Sequence of chain 42.E:
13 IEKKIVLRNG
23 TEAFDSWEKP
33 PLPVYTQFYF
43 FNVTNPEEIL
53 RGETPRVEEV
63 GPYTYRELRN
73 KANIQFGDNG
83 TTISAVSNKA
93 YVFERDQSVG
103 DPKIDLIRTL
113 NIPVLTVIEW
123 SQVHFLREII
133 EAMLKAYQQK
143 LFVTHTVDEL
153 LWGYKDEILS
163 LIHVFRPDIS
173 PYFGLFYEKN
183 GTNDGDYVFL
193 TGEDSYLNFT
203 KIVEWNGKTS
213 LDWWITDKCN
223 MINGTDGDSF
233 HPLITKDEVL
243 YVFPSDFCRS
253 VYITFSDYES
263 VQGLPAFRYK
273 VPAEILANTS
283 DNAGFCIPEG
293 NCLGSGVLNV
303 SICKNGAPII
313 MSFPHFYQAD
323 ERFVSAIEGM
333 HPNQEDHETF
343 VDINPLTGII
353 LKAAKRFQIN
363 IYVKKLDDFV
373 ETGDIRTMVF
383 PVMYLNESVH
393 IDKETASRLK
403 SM

This protein binds this small molecule.
Small molecule (SMILES): CC(=O)N[C@H]1[C@H](O[C@H]2[C@H](O)[C@@H](NC(C)=O)CO[C@@H]2CO)O[C@H](CO)[C@@H](O[C@@H]2O[C@H](CO[C@H]3O[C@H](CO)[C@@H](O)[C@H](O)[C@@H]3O)[C@@H](O)[C@H](O[C@H]3O[C@H](CO)[C@@H](O)[C@H](O)[C@@H]3O)[C@@H]2O)[C@@H]1O

Binding-site contacts:
Ligand atom C6 contacts residue ASP338 of chain 42.E at 3.3 Å.
Ligand atom C1 contacts residue ASN388 of chain 42.E at 1.4 Å.
Ligand atom O7 contacts residue GLN39 of chain 42.E at 2.9 Å (h-bond).
Ligand atom O6 contacts residue ARG358 of chain 42.E at 3.3 Å.
Ligand atom C4 contacts residue ASP338 of chain 42.E at 4.3 Å.
Ligand atom C3 contacts residue ASP338 of chain 42.E at 4.5 Å.
Ligand atom C5 contacts residue ASN388 of chain 42.E at 3.6 Å.
Ligand atom O6 contacts residue TYR41 of chain 42.E at 3.6 Å.
Ligand atom C8 contacts residue TYR41 of chain 42.E at 3.6 Å (hydrophobic).
Ligand atom C6 contacts residue ARG358 of chain 42.E at 4.4 Å.
Ligand atom O4 contacts residue ASP338 of chain 42.E at 4.2 Å.
Ligand atom O6 contacts residue TYR386 of chain 42.E at 4.0 Å.
Ligand atom C7 contacts residue GLN39 of chain 42.E at 4.1 Å.
Ligand atom C8 contacts residue GLU61 of chain 42.E at 3.3 Å.
Ligand atom N2 contacts residue TYR41 of chain 42.E at 4.3 Å.
Ligand atom C4 contacts residue TYR41 of chain 42.E at 3.9 Å (hydrophobic).
Ligand atom O5 contacts residue TYR41 of chain 42.E at 4.4 Å.
Ligand atom C2 contacts residue ASN388 of chain 42.E at 2.5 Å.
Ligand atom O5 contacts residue ASP338 of chain 42.E at 4.2 Å.
Ligand atom C2 contacts residue ARG358 of chain 42.E at 4.3 Å.
Ligand atom O6 contacts residue HIS339 of chain 42.E at 3.9 Å.
Ligand atom O6 contacts residue ASP338 of chain 42.E at 2.9 Å (salt-bridge).
Ligand atom C7 contacts residue SER390 of chain 42.E at 4.2 Å.
Ligand atom C3 contacts residue ASN388 of chain 42.E at 3.8 Å.
Ligand atom O5 contacts residue ARG358 of chain 42.E at 3.4 Å (salt-bridge).
Ligand atom O5 contacts residue ASN388 of chain 42.E at 2.3 Å (h-bond).
Ligand atom O7 contacts residue ASN388 of chain 42.E at 3.9 Å.
Ligand atom C5 contacts residue TYR41 of chain 42.E at 3.4 Å (hydrophobic).
Ligand atom C3 contacts residue TYR41 of chain 42.E at 4.2 Å (hydrophobic).
Ligand atom C4 contacts residue ASN388 of chain 42.E at 4.2 Å.
Ligand atom C7 contacts residue ASN388 of chain 42.E at 3.6 Å.
Ligand atom C5 contacts residue ASP338 of chain 42.E at 3.5 Å.
Ligand atom O7 contacts residue TYR41 of chain 42.E at 3.3 Å (h-bond).
Ligand atom O4 contacts residue TYR41 of chain 42.E at 3.5 Å (h-bond).
Ligand atom C1 contacts residue ASP338 of chain 42.E at 4.3 Å.
Ligand atom C7 contacts residue TYR41 of chain 42.E at 3.5 Å (hydrophobic).
Ligand atom N2 contacts residue ASN388 of chain 42.E at 2.9 Å (h-bond).
Ligand atom C6 contacts residue TYR41 of chain 42.E at 3.6 Å (hydrophobic).
Ligand atom C8 contacts residue SER390 of chain 42.E at 3.3 Å.
Ligand atom C1 contacts residue ARG358 of chain 42.E at 3.7 Å.